A protein and the small-molecule ligand that binds it are described below.
Small molecule (SMILES): CC(=O)N[C@H]1[C@H](O[C@H]2[C@H](O)[C@@H](NC(C)=O)CO[C@@H]2CO)O[C@H](CO)[C@@H](O)[C@@H]1O

Sequence of chain 1.A:
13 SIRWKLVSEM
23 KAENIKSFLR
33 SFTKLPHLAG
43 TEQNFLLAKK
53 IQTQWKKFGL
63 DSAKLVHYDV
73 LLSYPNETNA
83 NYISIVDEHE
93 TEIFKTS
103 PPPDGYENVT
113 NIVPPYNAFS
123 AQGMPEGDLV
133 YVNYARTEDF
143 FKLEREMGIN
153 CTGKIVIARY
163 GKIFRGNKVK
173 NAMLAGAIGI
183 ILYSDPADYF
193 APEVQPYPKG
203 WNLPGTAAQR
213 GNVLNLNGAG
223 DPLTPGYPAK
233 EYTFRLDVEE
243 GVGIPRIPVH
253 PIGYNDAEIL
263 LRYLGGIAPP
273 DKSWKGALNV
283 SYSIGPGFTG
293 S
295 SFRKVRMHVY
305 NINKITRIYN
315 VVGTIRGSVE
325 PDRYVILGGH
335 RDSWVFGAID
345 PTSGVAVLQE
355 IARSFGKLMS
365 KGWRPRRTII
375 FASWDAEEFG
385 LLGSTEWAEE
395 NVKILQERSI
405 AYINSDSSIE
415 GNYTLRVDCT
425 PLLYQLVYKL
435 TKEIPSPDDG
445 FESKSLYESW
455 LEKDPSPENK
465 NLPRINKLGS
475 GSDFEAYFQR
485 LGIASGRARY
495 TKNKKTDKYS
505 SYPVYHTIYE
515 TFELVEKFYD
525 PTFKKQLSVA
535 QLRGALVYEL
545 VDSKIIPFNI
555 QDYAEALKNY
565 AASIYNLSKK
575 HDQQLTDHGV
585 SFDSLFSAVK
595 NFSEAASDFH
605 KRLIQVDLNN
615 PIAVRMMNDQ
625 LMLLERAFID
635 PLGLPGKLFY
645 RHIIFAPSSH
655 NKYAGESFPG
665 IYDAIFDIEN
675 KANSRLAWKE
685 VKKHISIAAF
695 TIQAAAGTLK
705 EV

Sequence of chain 2.A:
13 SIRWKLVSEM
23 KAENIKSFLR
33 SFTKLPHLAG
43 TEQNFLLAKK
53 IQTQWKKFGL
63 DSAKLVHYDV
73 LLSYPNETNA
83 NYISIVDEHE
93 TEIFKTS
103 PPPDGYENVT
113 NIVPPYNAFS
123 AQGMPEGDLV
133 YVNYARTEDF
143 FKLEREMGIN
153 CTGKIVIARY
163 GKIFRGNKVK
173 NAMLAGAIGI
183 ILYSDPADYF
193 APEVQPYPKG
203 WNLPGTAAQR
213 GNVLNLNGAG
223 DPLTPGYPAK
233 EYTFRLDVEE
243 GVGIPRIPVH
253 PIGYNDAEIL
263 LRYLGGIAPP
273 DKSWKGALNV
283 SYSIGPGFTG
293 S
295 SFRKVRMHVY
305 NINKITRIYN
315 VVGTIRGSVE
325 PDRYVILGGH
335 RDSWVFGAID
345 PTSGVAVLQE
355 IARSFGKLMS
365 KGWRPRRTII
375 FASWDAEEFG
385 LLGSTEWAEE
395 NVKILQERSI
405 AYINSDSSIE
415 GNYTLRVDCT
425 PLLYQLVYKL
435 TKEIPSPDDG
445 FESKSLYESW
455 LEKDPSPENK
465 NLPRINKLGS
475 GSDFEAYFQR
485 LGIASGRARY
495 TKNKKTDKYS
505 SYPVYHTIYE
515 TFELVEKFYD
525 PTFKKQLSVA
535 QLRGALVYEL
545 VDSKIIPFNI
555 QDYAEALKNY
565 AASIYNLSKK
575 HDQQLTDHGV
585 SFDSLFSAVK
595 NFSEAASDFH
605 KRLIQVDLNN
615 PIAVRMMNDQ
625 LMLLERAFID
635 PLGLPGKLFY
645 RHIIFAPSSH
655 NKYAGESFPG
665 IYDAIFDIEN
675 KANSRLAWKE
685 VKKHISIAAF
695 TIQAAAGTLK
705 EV

Binding-site contacts:
Ligand atom C8 contacts residue ALA592 of chain 2.A at 3.9 Å (hydrophobic).
Ligand atom C7 contacts residue GLN697 of chain 2.A at 3.3 Å.
Ligand atom C7 contacts residue ASN595 of chain 2.A at 3.8 Å.
Ligand atom O5 contacts residue ASN595 of chain 2.A at 2.3 Å (h-bond).
Ligand atom O4 contacts residue GLU233 of chain 1.A at 2.9 Å (salt-bridge).
Ligand atom C8 contacts residue ALA693 of chain 2.A at 4.5 Å (hydrophobic).
Ligand atom N2 contacts residue SER591 of chain 2.A at 2.9 Å (h-bond).
Ligand atom C4 contacts residue GLU233 of chain 1.A at 3.9 Å.
Ligand atom C2 contacts residue SER591 of chain 2.A at 3.4 Å.
Ligand atom C6 contacts residue GLU233 of chain 1.A at 3.3 Å.
Ligand atom N2 contacts residue GLN697 of chain 2.A at 3.5 Å (h-bond).
Ligand atom C2 contacts residue GLN697 of chain 2.A at 3.8 Å.
Ligand atom O6 contacts residue GLU233 of chain 1.A at 4.2 Å.
Ligand atom C5 contacts residue GLU233 of chain 1.A at 4.0 Å.
Ligand atom C8 contacts residue TYR234 of chain 1.A at 3.9 Å (hydrophobic).
Ligand atom C2 contacts residue ASN595 of chain 2.A at 2.5 Å.
Ligand atom C3 contacts residue SER591 of chain 2.A at 3.5 Å.
Ligand atom C8 contacts residue GLN697 of chain 2.A at 4.0 Å.
Ligand atom O7 contacts residue GLN697 of chain 2.A at 3.3 Å (h-bond).
Ligand atom O3 contacts residue SER591 of chain 2.A at 4.3 Å.
Ligand atom C1 contacts residue ASN595 of chain 2.A at 1.4 Å.
Ligand atom C7 contacts residue SER591 of chain 2.A at 3.9 Å.
Ligand atom C3 contacts residue ASN595 of chain 2.A at 3.8 Å.
Ligand atom C5 contacts residue ASN595 of chain 2.A at 3.6 Å.
Ligand atom C7 contacts residue TYR234 of chain 1.A at 4.3 Å (hydrophobic).
Ligand atom C8 contacts residue SER591 of chain 2.A at 4.1 Å.
Ligand atom C8 contacts residue SER588 of chain 2.A at 3.6 Å.
Ligand atom O7 contacts residue ASN595 of chain 2.A at 4.2 Å.
Ligand atom C4 contacts residue ASN595 of chain 2.A at 4.2 Å.
Ligand atom C1 contacts residue GLN697 of chain 2.A at 3.8 Å.
Ligand atom N2 contacts residue ASN595 of chain 2.A at 2.9 Å (h-bond).
Ligand atom O7 contacts residue TYR234 of chain 1.A at 4.0 Å.
Ligand atom N2 contacts residue ALA592 of chain 2.A at 4.2 Å.
Ligand atom C1 contacts residue SER591 of chain 2.A at 3.5 Å.